Binding-site contacts:
Ligand atom C5 contacts residue ASP259 of chain 2.B at 3.8 Å.
Ligand atom O3 contacts residue ARG257 of chain 2.B at 3.3 Å (salt-bridge).
Ligand atom C9 contacts residue ASP310 of chain 2.B at 3.5 Å.
Ligand atom O9 contacts residue TYR320 of chain 2.B at 3.7 Å.
Ligand atom O1B contacts residue TYR319 of chain 2.B at 3.9 Å.
Ligand atom O9 contacts residue ASP259 of chain 2.B at 3.9 Å.
Ligand atom O8 contacts residue TYR320 of chain 2.B at 4.0 Å.
Ligand atom C7 contacts residue TYR320 of chain 2.B at 4.0 Å (hydrophobic).
Ligand atom C9 contacts residue ASP259 of chain 2.B at 3.5 Å.
Ligand atom N5 contacts residue TYR319 of chain 2.B at 2.6 Å (h-bond).
Ligand atom O1B contacts residue TYR320 of chain 2.B at 3.5 Å.
Ligand atom O9 contacts residue ARG322 of chain 2.B at 3.0 Å (salt-bridge).
Ligand atom O1B contacts residue ARG257 of chain 2.B at 4.0 Å.
Ligand atom C1 contacts residue THR321 of chain 2.B at 3.6 Å.
Ligand atom O10 contacts residue ASN311 of chain 2.B at 3.3 Å (h-bond).
Ligand atom C3 contacts residue ARG257 of chain 2.B at 4.0 Å.
Ligand atom O1B contacts residue THR321 of chain 2.B at 2.9 Å (h-bond).
Ligand atom C2 contacts residue ARG257 of chain 2.B at 4.0 Å.
Ligand atom C8 contacts residue ASP259 of chain 2.B at 3.7 Å.
Ligand atom O8 contacts residue ARG322 of chain 2.B at 2.8 Å (salt-bridge).
Ligand atom C6 contacts residue ASP259 of chain 2.B at 3.1 Å.
Ligand atom O1A contacts residue THR321 of chain 2.B at 2.9 Å (h-bond).
Ligand atom C1 contacts residue ARG257 of chain 2.B at 3.9 Å.
Ligand atom C10 contacts residue TYR320 of chain 2.B at 3.9 Å (hydrophobic).
Ligand atom C4 contacts residue TYR319 of chain 2.B at 3.4 Å (hydrophobic).
Ligand atom O7 contacts residue ASP310 of chain 2.B at 3.4 Å (salt-bridge).
Ligand atom O9 contacts residue ASP310 of chain 2.B at 2.6 Å (salt-bridge).
Ligand atom N5 contacts residue TYR320 of chain 2.B at 3.9 Å.
Ligand atom C6 contacts residue TYR319 of chain 2.B at 3.6 Å (hydrophobic).
Ligand atom C5 contacts residue TYR319 of chain 2.B at 3.3 Å (hydrophobic).
Ligand atom O4 contacts residue ARG257 of chain 2.B at 3.1 Å (salt-bridge).
Ligand atom O4 contacts residue TYR319 of chain 2.B at 4.0 Å.
Ligand atom C4 contacts residue ASP259 of chain 2.B at 3.3 Å.
Ligand atom C11 contacts residue ASP310 of chain 2.B at 3.7 Å.
Ligand atom C11 contacts residue TYR320 of chain 2.B at 3.4 Å (hydrophobic).
Ligand atom C11 contacts residue TYR319 of chain 2.B at 3.9 Å (hydrophobic).
Ligand atom C9 contacts residue ARG322 of chain 2.B at 3.8 Å.
Ligand atom C10 contacts residue TYR319 of chain 2.B at 3.6 Å (hydrophobic).
Ligand atom C7 contacts residue ASP310 of chain 2.B at 4.1 Å.
Ligand atom O4 contacts residue ASP259 of chain 2.B at 2.6 Å (salt-bridge).

This protein binds this small molecule.
Small molecule (SMILES): CC(=O)N[C@H]1[C@H]([C@H](O)[C@H](O)CO)O[C@@](O[C@H]2[C@@H](O)[C@@H](CO)O[C@@H](O[C@H]3[C@H](O)[C@@H](O)[C@H](O)O[C@@H]3CO)[C@@H]2O)(C(=O)O)C[C@@H]1O

Sequence of chain 2.B:
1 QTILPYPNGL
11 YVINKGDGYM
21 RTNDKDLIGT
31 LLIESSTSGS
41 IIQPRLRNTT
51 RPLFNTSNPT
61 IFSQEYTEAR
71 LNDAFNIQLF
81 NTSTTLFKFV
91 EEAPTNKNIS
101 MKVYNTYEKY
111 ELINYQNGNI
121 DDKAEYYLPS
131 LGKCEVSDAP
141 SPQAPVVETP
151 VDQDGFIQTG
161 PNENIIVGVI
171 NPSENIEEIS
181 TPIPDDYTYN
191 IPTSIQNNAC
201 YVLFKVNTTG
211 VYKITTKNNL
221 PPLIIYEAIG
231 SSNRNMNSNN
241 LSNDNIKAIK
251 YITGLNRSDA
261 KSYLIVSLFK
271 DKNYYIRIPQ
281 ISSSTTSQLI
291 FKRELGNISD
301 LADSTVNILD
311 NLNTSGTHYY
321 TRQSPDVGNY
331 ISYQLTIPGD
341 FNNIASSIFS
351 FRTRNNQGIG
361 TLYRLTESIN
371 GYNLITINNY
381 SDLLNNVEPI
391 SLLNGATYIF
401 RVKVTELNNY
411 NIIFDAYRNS